The small molecule below binds the protein below.
Small molecule (SMILES): CC(=O)N[C@H]1[C@H](O[C@H]2[C@H](O)[C@@H](NC(C)=O)CO[C@@H]2CO)O[C@H](CO)[C@@H](O)[C@@H]1O

Binding-site contacts:
Ligand atom O7 contacts residue ASN229 of chain 1.G at 4.3 Å.
Ligand atom O5 contacts residue ASN235 of chain 1.G at 3.5 Å (h-bond).
Ligand atom C8 contacts residue PRO233 of chain 1.G at 3.6 Å (hydrophobic).
Ligand atom C8 contacts residue ASN229 of chain 1.G at 3.6 Å.
Ligand atom C3 contacts residue ASN225 of chain 1.G at 3.8 Å.
Ligand atom C8 contacts residue THR231 of chain 1.G at 3.3 Å.
Ligand atom O6 contacts residue ASN235 of chain 1.G at 3.4 Å (h-bond).
Ligand atom C6 contacts residue ASN235 of chain 1.G at 3.8 Å.
Ligand atom C7 contacts residue PRO233 of chain 1.G at 3.9 Å (hydrophobic).
Ligand atom N2 contacts residue ASN225 of chain 1.G at 3.0 Å (h-bond).
Ligand atom O5 contacts residue ASN225 of chain 1.G at 2.4 Å (h-bond).
Ligand atom O7 contacts residue PHE228 of chain 1.G at 4.1 Å.
Ligand atom N2 contacts residue PHE228 of chain 1.G at 3.8 Å.
Ligand atom N2 contacts residue PRO233 of chain 1.G at 3.3 Å (h-bond).
Ligand atom C2 contacts residue ASN225 of chain 1.G at 2.5 Å.
Ligand atom O7 contacts residue NAG1 of chain 1.SA at 4.4 Å.
Ligand atom C1 contacts residue ASN225 of chain 1.G at 1.5 Å.
Ligand atom C6 contacts residue ASN225 of chain 1.G at 4.0 Å.
Ligand atom C5 contacts residue ASN225 of chain 1.G at 3.7 Å.
Ligand atom C2 contacts residue PRO233 of chain 1.G at 4.4 Å (hydrophobic).
Ligand atom C8 contacts residue NAG1 of chain 1.SA at 3.8 Å.
Ligand atom C7 contacts residue ASN225 of chain 1.G at 4.1 Å.
Ligand atom C7 contacts residue ASN229 of chain 1.G at 4.4 Å.
Ligand atom C6 contacts residue NAG1 of chain 1.SA at 4.4 Å.
Ligand atom C1 contacts residue ASN235 of chain 1.G at 3.5 Å.
Ligand atom C4 contacts residue ASN225 of chain 1.G at 4.3 Å.
Ligand atom C5 contacts residue ASN235 of chain 1.G at 3.7 Å.
Ligand atom C7 contacts residue PHE228 of chain 1.G at 3.8 Å (hydrophobic).
Ligand atom C8 contacts residue PHE228 of chain 1.G at 3.4 Å (hydrophobic).
Ligand atom O6 contacts residue ASN225 of chain 1.G at 3.2 Å (h-bond).
Ligand atom O7 contacts residue THR227 of chain 1.G at 4.1 Å.
Ligand atom C1 contacts residue PRO233 of chain 1.G at 4.5 Å (hydrophobic).

Sequence of chain 1.G:
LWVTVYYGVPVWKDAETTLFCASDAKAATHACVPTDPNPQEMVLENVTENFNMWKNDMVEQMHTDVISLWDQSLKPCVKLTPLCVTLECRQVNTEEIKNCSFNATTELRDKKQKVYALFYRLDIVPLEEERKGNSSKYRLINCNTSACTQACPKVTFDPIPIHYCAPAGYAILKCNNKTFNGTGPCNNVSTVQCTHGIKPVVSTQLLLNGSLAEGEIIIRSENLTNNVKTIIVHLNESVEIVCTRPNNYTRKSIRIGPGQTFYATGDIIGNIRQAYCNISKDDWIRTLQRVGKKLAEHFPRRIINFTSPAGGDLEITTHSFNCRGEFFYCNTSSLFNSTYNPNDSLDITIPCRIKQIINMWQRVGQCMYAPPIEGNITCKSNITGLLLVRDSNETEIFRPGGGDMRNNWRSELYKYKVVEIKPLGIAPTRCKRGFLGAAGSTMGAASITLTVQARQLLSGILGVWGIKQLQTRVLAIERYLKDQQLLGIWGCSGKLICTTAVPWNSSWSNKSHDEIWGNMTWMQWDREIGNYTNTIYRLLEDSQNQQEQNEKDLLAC